A small-molecule ligand and the protein it binds are described below.
Small molecule (SMILES): Nc1ncnc2c1ncn2[C@@H]1O[C@H](CO)[C@@H](O)[C@H]1O

Binding-site contacts:
Ligand atom C6 contacts residue GLU90 of chain 1.A at 3.7 Å.
Ligand atom O3' contacts residue GLU139 of chain 1.A at 2.7 Å (salt-bridge).
Ligand atom N6 contacts residue ALA92 of chain 1.A at 4.0 Å.
Ligand atom N3 contacts residue LEU18 of chain 1.A at 3.8 Å.
Ligand atom C1' contacts residue GLY19 of chain 1.A at 4.1 Å.
Ligand atom N6 contacts residue GLU90 of chain 1.A at 2.4 Å (salt-bridge).
Ligand atom N6 contacts residue LEU142 of chain 1.A at 4.0 Å.
Ligand atom N7 contacts residue LEU142 of chain 1.A at 4.0 Å.
Ligand atom C6 contacts residue LEU142 of chain 1.A at 3.6 Å (hydrophobic).
Ligand atom C2 contacts residue LEU142 of chain 1.A at 4.2 Å (hydrophobic).
Ligand atom N3 contacts residue LEU142 of chain 1.A at 3.9 Å.
Ligand atom C5' contacts residue VAL26 of chain 1.A at 4.1 Å (hydrophobic).
Ligand atom O3' contacts residue THR96 of chain 1.A at 4.0 Å.
Ligand atom C3' contacts residue GLU139 of chain 1.A at 3.7 Å.
Ligand atom C5 contacts residue VAL26 of chain 1.A at 4.1 Å (hydrophobic).
Ligand atom N1 contacts residue TYR91 of chain 1.A at 4.1 Å.
Ligand atom N6 contacts residue LEU73 of chain 1.A at 4.0 Å.
Ligand atom C6 contacts residue ALA92 of chain 1.A at 4.1 Å (hydrophobic).
Ligand atom O4' contacts residue VAL26 of chain 1.A at 3.4 Å.
Ligand atom N6 contacts residue ALA39 of chain 1.A at 3.1 Å.
Ligand atom C5 contacts residue LEU142 of chain 1.A at 3.6 Å (hydrophobic).
Ligand atom N1 contacts residue ALA39 of chain 1.A at 4.2 Å.
Ligand atom N6 contacts residue TYR91 of chain 1.A at 3.7 Å.
Ligand atom C8 contacts residue VAL26 of chain 1.A at 3.7 Å (hydrophobic).
Ligand atom N9 contacts residue VAL26 of chain 1.A at 4.2 Å.
Ligand atom N1 contacts residue LEU18 of chain 1.A at 3.6 Å.
Ligand atom N1 contacts residue ALA92 of chain 1.A at 3.3 Å (h-bond).
Ligand atom N1 contacts residue LEU142 of chain 1.A at 4.0 Å.
Ligand atom N7 contacts residue VAL26 of chain 1.A at 3.7 Å.
Ligand atom C6 contacts residue ALA39 of chain 1.A at 3.6 Å (hydrophobic).
Ligand atom C5 contacts residue ALA39 of chain 1.A at 4.2 Å (hydrophobic).
Ligand atom C2 contacts residue ALA92 of chain 1.A at 3.8 Å (hydrophobic).
Ligand atom O2' contacts residue THR96 of chain 1.A at 3.0 Å.
Ligand atom O4' contacts residue GLY19 of chain 1.A at 3.6 Å.
Ligand atom C6 contacts residue LEU18 of chain 1.A at 4.0 Å (hydrophobic).
Ligand atom C2' contacts residue THR96 of chain 1.A at 3.4 Å.
Ligand atom C4 contacts residue LEU142 of chain 1.A at 3.9 Å (hydrophobic).
Ligand atom C4 contacts residue LEU18 of chain 1.A at 4.2 Å (hydrophobic).
Ligand atom C2 contacts residue LEU18 of chain 1.A at 3.6 Å (hydrophobic).
Ligand atom C2' contacts residue LEU142 of chain 1.A at 4.2 Å (hydrophobic).

Sequence of chain 1.A:
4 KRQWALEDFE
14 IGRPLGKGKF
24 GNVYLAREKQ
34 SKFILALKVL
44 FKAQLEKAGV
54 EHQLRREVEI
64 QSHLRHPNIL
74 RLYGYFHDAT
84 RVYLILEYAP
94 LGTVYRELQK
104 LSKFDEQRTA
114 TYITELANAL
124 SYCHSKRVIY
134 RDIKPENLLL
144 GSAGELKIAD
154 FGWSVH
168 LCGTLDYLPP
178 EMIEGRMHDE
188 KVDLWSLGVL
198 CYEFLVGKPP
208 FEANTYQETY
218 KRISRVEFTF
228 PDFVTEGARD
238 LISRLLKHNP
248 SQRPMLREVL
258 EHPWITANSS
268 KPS